A small-molecule ligand and the protein it binds are described below.
Small molecule (SMILES): CC(=O)N[C@H]1[C@H](O[C@H]2[C@H](O)[C@@H](NC(C)=O)CO[C@@H]2CO)O[C@H](CO)[C@@H](O)[C@@H]1O

Sequence of chain 1.C:
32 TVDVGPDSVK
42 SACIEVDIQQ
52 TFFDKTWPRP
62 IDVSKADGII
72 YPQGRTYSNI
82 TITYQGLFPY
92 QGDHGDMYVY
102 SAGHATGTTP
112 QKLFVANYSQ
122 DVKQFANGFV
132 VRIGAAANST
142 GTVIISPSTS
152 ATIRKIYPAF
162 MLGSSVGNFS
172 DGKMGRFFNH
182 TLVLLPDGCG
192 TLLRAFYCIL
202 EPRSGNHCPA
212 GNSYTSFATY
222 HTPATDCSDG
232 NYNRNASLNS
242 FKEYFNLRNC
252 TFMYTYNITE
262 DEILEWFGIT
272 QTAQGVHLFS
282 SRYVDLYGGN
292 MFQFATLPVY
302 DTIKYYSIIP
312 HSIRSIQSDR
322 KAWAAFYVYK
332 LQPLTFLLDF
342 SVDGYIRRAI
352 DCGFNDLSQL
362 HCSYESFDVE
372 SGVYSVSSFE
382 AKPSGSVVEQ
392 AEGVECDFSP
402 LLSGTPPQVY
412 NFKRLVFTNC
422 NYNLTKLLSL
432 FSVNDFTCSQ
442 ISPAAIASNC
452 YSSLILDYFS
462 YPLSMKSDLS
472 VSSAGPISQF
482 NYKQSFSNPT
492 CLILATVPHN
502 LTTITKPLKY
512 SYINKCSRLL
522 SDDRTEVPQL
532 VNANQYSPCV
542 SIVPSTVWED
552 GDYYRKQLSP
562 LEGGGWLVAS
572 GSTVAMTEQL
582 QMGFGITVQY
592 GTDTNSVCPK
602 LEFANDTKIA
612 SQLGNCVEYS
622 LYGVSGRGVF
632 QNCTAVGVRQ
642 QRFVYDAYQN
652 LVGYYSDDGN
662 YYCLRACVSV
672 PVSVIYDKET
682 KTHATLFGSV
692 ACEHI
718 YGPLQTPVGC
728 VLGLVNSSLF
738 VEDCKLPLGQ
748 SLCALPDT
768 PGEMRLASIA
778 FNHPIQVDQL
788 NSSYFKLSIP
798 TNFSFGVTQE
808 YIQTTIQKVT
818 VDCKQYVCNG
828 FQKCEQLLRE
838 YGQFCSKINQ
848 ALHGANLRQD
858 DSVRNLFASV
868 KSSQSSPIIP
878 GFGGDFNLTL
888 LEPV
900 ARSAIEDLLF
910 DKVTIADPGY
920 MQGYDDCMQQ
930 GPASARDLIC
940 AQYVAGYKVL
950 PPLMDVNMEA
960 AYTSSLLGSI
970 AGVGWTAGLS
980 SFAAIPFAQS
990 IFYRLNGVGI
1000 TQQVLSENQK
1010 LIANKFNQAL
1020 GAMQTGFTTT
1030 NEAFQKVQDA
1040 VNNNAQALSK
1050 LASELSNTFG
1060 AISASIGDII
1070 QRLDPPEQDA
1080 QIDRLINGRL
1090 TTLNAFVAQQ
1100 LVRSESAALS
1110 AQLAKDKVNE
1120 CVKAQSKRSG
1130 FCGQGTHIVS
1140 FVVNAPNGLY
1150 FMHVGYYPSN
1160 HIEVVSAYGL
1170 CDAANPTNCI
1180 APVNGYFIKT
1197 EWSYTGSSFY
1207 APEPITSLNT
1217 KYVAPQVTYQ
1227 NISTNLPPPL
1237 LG

Binding-site contacts:
Ligand atom C2 contacts residue ASN258 of chain 1.C at 2.5 Å.
Ligand atom N2 contacts residue ASN258 of chain 1.C at 3.0 Å (h-bond).
Ligand atom C3 contacts residue ASN258 of chain 1.C at 3.9 Å.
Ligand atom C5 contacts residue ASN258 of chain 1.C at 3.8 Å.
Ligand atom C1 contacts residue ARG235 of chain 1.C at 4.0 Å.
Ligand atom O7 contacts residue ASN258 of chain 1.C at 3.6 Å (h-bond).
Ligand atom C7 contacts residue ASN258 of chain 1.C at 3.5 Å.
Ligand atom C5 contacts residue ARG235 of chain 1.C at 3.9 Å.
Ligand atom O5 contacts residue ARG235 of chain 1.C at 3.8 Å.
Ligand atom C1 contacts residue ASN258 of chain 1.C at 1.5 Å.
Ligand atom C6 contacts residue ARG235 of chain 1.C at 3.8 Å.
Ligand atom C8 contacts residue ARG235 of chain 1.C at 4.0 Å.
Ligand atom C4 contacts residue ASN258 of chain 1.C at 4.3 Å.
Ligand atom O5 contacts residue ASN258 of chain 1.C at 2.4 Å (h-bond).